Sequence of chain 1.A:
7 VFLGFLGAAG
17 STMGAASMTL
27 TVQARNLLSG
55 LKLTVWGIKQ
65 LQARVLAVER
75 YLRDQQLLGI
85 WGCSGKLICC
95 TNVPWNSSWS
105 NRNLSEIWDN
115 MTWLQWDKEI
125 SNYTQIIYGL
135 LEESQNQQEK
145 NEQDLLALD

The protein below binds the small molecule below.
Small molecule (SMILES): CC(=O)N[C@H]1[C@H](O[C@H]2[C@H](O)[C@@H](NC(C)=O)CO[C@@H]2CO)O[C@H](CO)[C@@H](O[C@@H]2O[C@H](CO)[C@@H](O)[C@H](O)[C@@H]2O)[C@@H]1O

Binding-site contacts:
Ligand atom N2 contacts residue ASN126 of chain 1.A at 3.0 Å (h-bond).
Ligand atom C8 contacts residue GLU123 of chain 1.A at 3.9 Å.
Ligand atom C4 contacts residue ASN126 of chain 1.A at 4.2 Å.
Ligand atom O5 contacts residue ASN126 of chain 1.A at 2.3 Å (h-bond).
Ligand atom C1 contacts residue ASN126 of chain 1.A at 1.4 Å.
Ligand atom C2 contacts residue ASN126 of chain 1.A at 2.5 Å.
Ligand atom C3 contacts residue ASN126 of chain 1.A at 3.8 Å.
Ligand atom O7 contacts residue ASN126 of chain 1.A at 4.2 Å.
Ligand atom C8 contacts residue LYS122 of chain 1.A at 3.3 Å.
Ligand atom C5 contacts residue ASN126 of chain 1.A at 3.6 Å.
Ligand atom C7 contacts residue GLU123 of chain 1.A at 4.3 Å.
Ligand atom C7 contacts residue ASN126 of chain 1.A at 3.8 Å.